Sequence of chain 1.I:
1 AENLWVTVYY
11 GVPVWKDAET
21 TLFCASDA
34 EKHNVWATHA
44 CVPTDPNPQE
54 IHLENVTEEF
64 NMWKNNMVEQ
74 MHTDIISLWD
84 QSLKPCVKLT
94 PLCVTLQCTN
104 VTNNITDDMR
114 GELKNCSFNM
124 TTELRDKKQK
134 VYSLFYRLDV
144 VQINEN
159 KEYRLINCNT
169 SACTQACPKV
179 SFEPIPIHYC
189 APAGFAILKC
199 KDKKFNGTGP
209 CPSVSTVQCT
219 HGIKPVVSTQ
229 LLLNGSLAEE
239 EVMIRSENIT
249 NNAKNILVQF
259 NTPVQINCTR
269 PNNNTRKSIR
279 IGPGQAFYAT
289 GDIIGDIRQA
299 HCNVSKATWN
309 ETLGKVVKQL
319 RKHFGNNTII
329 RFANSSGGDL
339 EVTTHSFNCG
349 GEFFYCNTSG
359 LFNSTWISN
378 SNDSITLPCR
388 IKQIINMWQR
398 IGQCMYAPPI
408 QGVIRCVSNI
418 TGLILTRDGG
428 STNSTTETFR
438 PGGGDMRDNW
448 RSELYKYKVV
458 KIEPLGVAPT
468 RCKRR

Binding-site contacts:
Ligand atom N2 contacts residue ASN265 of chain 1.I at 2.9 Å (h-bond).
Ligand atom C4 contacts residue ASN265 of chain 1.I at 4.2 Å.
Ligand atom C1 contacts residue GLN263 of chain 1.I at 3.7 Å.
Ligand atom C3 contacts residue GLN263 of chain 1.I at 3.9 Å.
Ligand atom C8 contacts residue ASN301 of chain 1.I at 3.8 Å.
Ligand atom O5 contacts residue ASN265 of chain 1.I at 2.3 Å (h-bond).
Ligand atom C7 contacts residue ASN265 of chain 1.I at 3.1 Å.
Ligand atom O5 contacts residue GLN263 of chain 1.I at 3.9 Å.
Ligand atom O5 contacts residue VAL414 of chain 1.I at 4.4 Å.
Ligand atom C8 contacts residue VAL302 of chain 1.I at 4.1 Å (hydrophobic).
Ligand atom C8 contacts residue GLN263 of chain 1.I at 4.4 Å.
Ligand atom O7 contacts residue ASN265 of chain 1.I at 3.0 Å (h-bond).
Ligand atom C2 contacts residue GLN263 of chain 1.I at 4.3 Å.
Ligand atom C3 contacts residue ASN265 of chain 1.I at 3.8 Å.
Ligand atom O6 contacts residue ARG412 of chain 1.I at 4.0 Å.
Ligand atom C1 contacts residue ARG412 of chain 1.I at 4.2 Å.
Ligand atom O5 contacts residue ARG412 of chain 1.I at 3.5 Å (salt-bridge).
Ligand atom O4 contacts residue GLN263 of chain 1.I at 4.1 Å.
Ligand atom C8 contacts residue SER303 of chain 1.I at 3.5 Å.
Ligand atom C5 contacts residue GLN263 of chain 1.I at 3.5 Å.
Ligand atom C5 contacts residue ASN265 of chain 1.I at 3.6 Å.
Ligand atom C4 contacts residue GLN263 of chain 1.I at 4.1 Å.
Ligand atom C7 contacts residue ASN301 of chain 1.I at 4.4 Å.
Ligand atom C2 contacts residue ASN265 of chain 1.I at 2.4 Å.
Ligand atom C1 contacts residue ASN265 of chain 1.I at 1.4 Å.
Ligand atom C8 contacts residue SER381 of chain 1.I at 4.4 Å.
Ligand atom O7 contacts residue NAG1 of chain 1.RA at 3.8 Å.
Ligand atom O6 contacts residue GLN263 of chain 1.I at 4.4 Å.
Ligand atom C8 contacts residue ASN265 of chain 1.I at 4.3 Å.
Ligand atom O6 contacts residue VAL414 of chain 1.I at 3.9 Å.
Ligand atom C6 contacts residue ARG412 of chain 1.I at 4.3 Å.
Ligand atom O7 contacts residue ASN301 of chain 1.I at 3.9 Å.

A small-molecule ligand and the protein it binds are described below.
Small molecule (SMILES): CC(=O)N[C@H]1[C@H](O[C@H]2[C@H](O)[C@@H](NC(C)=O)CO[C@@H]2CO)O[C@H](CO)[C@@H](O[C@@H]2O[C@H](CO)[C@@H](O)[C@H](O)[C@@H]2O)[C@@H]1O